Sequence of chain 1.C:
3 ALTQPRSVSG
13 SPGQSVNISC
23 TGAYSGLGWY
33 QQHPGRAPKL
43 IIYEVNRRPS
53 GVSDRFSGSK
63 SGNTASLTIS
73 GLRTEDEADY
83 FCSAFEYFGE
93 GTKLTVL

Binding-site contacts:
Ligand atom C4 contacts residue ASN19 of chain 1.C at 3.3 Å.
Ligand atom O6 contacts residue SER68 of chain 1.C at 3.9 Å.
Ligand atom O5 contacts residue ASN19 of chain 1.C at 2.5 Å (h-bond).
Ligand atom O7 contacts residue SER17 of chain 1.C at 3.1 Å (h-bond).
Ligand atom C6 contacts residue ASN19 of chain 1.C at 4.3 Å.
Ligand atom C1 contacts residue ASN19 of chain 1.C at 1.5 Å.
Ligand atom O6 contacts residue THR70 of chain 1.C at 3.9 Å.
Ligand atom C8 contacts residue GLN16 of chain 1.C at 3.9 Å.
Ligand atom C7 contacts residue GLN16 of chain 1.C at 3.4 Å.
Ligand atom C1 contacts residue THR70 of chain 1.C at 4.0 Å.
Ligand atom C8 contacts residue SER17 of chain 1.C at 4.4 Å.
Ligand atom O5 contacts residue SER17 of chain 1.C at 3.9 Å.
Ligand atom C6 contacts residue THR70 of chain 1.C at 4.4 Å.
Ligand atom O6 contacts residue ASN19 of chain 1.C at 3.6 Å.
Ligand atom C1 contacts residue SER17 of chain 1.C at 4.0 Å.
Ligand atom N2 contacts residue SER17 of chain 1.C at 3.1 Å (h-bond).
Ligand atom O3 contacts residue ASN19 of chain 1.C at 3.6 Å.
Ligand atom C7 contacts residue SER17 of chain 1.C at 3.4 Å.
Ligand atom N2 contacts residue ASN19 of chain 1.C at 3.8 Å.
Ligand atom C2 contacts residue ASN19 of chain 1.C at 2.6 Å.
Ligand atom C5 contacts residue THR70 of chain 1.C at 4.5 Å.
Ligand atom C3 contacts residue ASN19 of chain 1.C at 3.3 Å.
Ligand atom O7 contacts residue GLN16 of chain 1.C at 2.5 Å (h-bond).
Ligand atom O5 contacts residue THR70 of chain 1.C at 3.4 Å.
Ligand atom C5 contacts residue ASN19 of chain 1.C at 3.4 Å.
Ligand atom C2 contacts residue SER17 of chain 1.C at 4.2 Å.

A protein and the small-molecule ligand that binds it are described below.
Small molecule (SMILES): CC(=O)N[C@H]1[C@H](O[C@H]2[C@H](O)[C@@H](NC(C)=O)CO[C@@H]2CO)O[C@H](CO)[C@@H](O)[C@@H]1O